The small molecule below binds the protein below.
Small molecule (SMILES): O=c1[nH]c2cc(C(F)(F)F)c(N3CCOCC3)cc2n(CP(=O)(O)O)c1=O

Binding-site contacts:
Ligand atom OAE contacts residue GLY667 of chain 1.A at 3.3 Å.
Ligand atom CAJ contacts residue PRO492 of chain 1.A at 3.4 Å (hydrophobic).
Ligand atom CAT contacts residue THR494 of chain 1.A at 3.3 Å.
Ligand atom CAO contacts residue TYR464 of chain 1.A at 4.2 Å (hydrophobic).
Ligand atom CAT contacts residue ARG499 of chain 1.A at 4.1 Å.
Ligand atom FAF contacts residue TYR746 of chain 1.A at 3.1 Å.
Ligand atom CAI contacts residue TYR464 of chain 1.A at 3.6 Å (hydrophobic).
Ligand atom CAJ contacts residue TYR746 of chain 1.A at 3.2 Å (hydrophobic).
Ligand atom PBA contacts residue SER668 of chain 1.A at 3.3 Å.
Ligand atom OAC contacts residue SER668 of chain 1.A at 3.5 Å (h-bond).
Ligand atom OAC contacts residue THR669 of chain 1.A at 3.7 Å.
Ligand atom CAS contacts residue TYR746 of chain 1.A at 3.5 Å (hydrophobic).
Ligand atom NAP contacts residue LEU493 of chain 1.A at 4.1 Å.
Ligand atom OAB contacts residue ARG499 of chain 1.A at 3.5 Å (salt-bridge).
Ligand atom OAC contacts residue GLY667 of chain 1.A at 3.8 Å.
Ligand atom CAR contacts residue TYR464 of chain 1.A at 4.1 Å (hydrophobic).
Ligand atom CAV contacts residue PRO492 of chain 1.A at 3.8 Å (hydrophobic).
Ligand atom OAE contacts residue SER668 of chain 1.A at 2.5 Å (h-bond).
Ligand atom CAW contacts residue TYR464 of chain 1.A at 3.4 Å (hydrophobic).
Ligand atom CAZ contacts residue TYR746 of chain 1.A at 3.3 Å (hydrophobic).
Ligand atom CAU contacts residue THR494 of chain 1.A at 4.0 Å.
Ligand atom NAP contacts residue THR494 of chain 1.A at 3.2 Å (h-bond).
Ligand atom CAU contacts residue TYR464 of chain 1.A at 3.6 Å (hydrophobic).
Ligand atom CAN contacts residue TYR464 of chain 1.A at 4.2 Å (hydrophobic).
Ligand atom NAP contacts residue PRO492 of chain 1.A at 3.4 Å (h-bond).
Ligand atom OAQ contacts residue THR700 of chain 1.A at 3.4 Å (h-bond).
Ligand atom OAA contacts residue THR494 of chain 1.A at 2.9 Å (h-bond).
Ligand atom CAL contacts residue THR700 of chain 1.A at 3.6 Å.
Ligand atom FAG contacts residue TYR746 of chain 1.A at 2.8 Å.
Ligand atom CAJ contacts residue TYR464 of chain 1.A at 4.0 Å (hydrophobic).
Ligand atom NAP contacts residue TYR464 of chain 1.A at 3.8 Å.
Ligand atom CAV contacts residue THR494 of chain 1.A at 3.9 Å.
Ligand atom NAY contacts residue TYR464 of chain 1.A at 3.5 Å.
Ligand atom CAT contacts residue TYR464 of chain 1.A at 3.7 Å (hydrophobic).
Ligand atom OAA contacts residue ARG499 of chain 1.A at 2.7 Å (salt-bridge).
Ligand atom OAA contacts residue LEU493 of chain 1.A at 3.3 Å.
Ligand atom FAH contacts residue TYR464 of chain 1.A at 4.2 Å.
Ligand atom FAG contacts residue PRO492 of chain 1.A at 3.3 Å.
Ligand atom CAV contacts residue TYR464 of chain 1.A at 3.6 Å (hydrophobic).
Ligand atom OAD contacts residue SER668 of chain 1.A at 2.7 Å (h-bond).

Sequence of chain 1.A:
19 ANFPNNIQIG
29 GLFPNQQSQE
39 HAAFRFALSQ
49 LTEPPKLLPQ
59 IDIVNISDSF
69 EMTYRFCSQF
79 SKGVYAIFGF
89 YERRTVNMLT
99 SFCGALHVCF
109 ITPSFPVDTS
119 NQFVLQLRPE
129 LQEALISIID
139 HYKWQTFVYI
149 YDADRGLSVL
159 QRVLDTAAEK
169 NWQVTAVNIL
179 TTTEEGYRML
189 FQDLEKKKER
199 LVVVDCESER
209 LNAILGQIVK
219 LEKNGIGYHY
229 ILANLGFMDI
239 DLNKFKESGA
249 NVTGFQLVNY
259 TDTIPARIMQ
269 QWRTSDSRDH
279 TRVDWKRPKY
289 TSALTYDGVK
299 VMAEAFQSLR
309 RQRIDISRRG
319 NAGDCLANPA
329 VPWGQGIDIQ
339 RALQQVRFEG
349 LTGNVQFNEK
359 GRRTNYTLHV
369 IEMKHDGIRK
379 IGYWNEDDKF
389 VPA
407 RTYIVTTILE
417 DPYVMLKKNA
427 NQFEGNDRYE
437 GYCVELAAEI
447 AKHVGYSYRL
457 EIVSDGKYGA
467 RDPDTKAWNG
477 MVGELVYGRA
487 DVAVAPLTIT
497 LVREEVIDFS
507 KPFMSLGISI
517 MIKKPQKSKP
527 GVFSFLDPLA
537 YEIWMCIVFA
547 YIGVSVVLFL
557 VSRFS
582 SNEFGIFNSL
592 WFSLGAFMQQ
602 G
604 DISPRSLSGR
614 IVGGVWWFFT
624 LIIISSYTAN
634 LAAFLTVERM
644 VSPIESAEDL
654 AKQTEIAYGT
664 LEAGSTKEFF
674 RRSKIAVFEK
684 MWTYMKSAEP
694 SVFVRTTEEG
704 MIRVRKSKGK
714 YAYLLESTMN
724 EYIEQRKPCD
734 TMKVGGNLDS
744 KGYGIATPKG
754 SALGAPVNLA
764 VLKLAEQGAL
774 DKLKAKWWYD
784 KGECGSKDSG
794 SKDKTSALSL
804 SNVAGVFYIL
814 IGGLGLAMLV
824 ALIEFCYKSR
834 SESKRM